Binding-site contacts:
Ligand atom C5 contacts residue MET111 of chain 1.A at 3.7 Å (hydrophobic).
Ligand atom C7 contacts residue THR197 of chain 1.A at 3.5 Å.
Ligand atom C18 contacts residue ASP106 of chain 1.A at 3.4 Å.
Ligand atom C17 contacts residue ASN64 of chain 1.A at 3.9 Å.
Ligand atom C2 contacts residue PHE151 of chain 1.A at 3.7 Å (hydrophobic).
Ligand atom C1 contacts residue LEU120 of chain 1.A at 3.4 Å (hydrophobic).
Ligand atom C17 contacts residue ALA68 of chain 1.A at 3.8 Å (hydrophobic).
Ligand atom C20 contacts residue ASN64 of chain 1.A at 3.8 Å.
Ligand atom C20 contacts residue SER65 of chain 1.A at 3.9 Å.
Ligand atom O22 contacts residue VAL199 of chain 1.A at 3.5 Å.
Ligand atom C21 contacts residue ASN64 of chain 1.A at 3.4 Å.
Ligand atom C11 contacts residue ALA68 of chain 1.A at 3.8 Å (hydrophobic).
Ligand atom C3 contacts residue ASN64 of chain 1.A at 3.9 Å.
Ligand atom C20 contacts residue THR197 of chain 1.A at 3.9 Å.
Ligand atom N9 contacts residue ALA68 of chain 1.A at 3.5 Å.
Ligand atom C3 contacts residue LEU120 of chain 1.A at 3.5 Å (hydrophobic).
Ligand atom O19 contacts residue THR197 of chain 1.A at 3.5 Å.
Ligand atom C11 contacts residue ILE109 of chain 1.A at 3.8 Å (hydrophobic).
Ligand atom O19 contacts residue ASP106 of chain 1.A at 2.5 Å (salt-bridge).
Ligand atom C2 contacts residue ASN64 of chain 1.A at 3.7 Å.
Ligand atom C20 contacts residue ASP106 of chain 1.A at 3.5 Å.
Ligand atom C15 contacts residue ASP67 of chain 1.A at 3.7 Å.
Ligand atom O19 contacts residue ALA68 of chain 1.A at 3.3 Å.
Ligand atom O8 contacts residue THR197 of chain 1.A at 2.6 Å (h-bond).
Ligand atom C6 contacts residue THR197 of chain 1.A at 3.8 Å.
Ligand atom C16 contacts residue ALA68 of chain 1.A at 3.8 Å (hydrophobic).
Ligand atom C18 contacts residue THR197 of chain 1.A at 3.6 Å.
Ligand atom C7 contacts residue ALA68 of chain 1.A at 3.8 Å (hydrophobic).
Ligand atom O8 contacts residue MET111 of chain 1.A at 3.6 Å.
Ligand atom C10 contacts residue GLY110 of chain 1.A at 3.5 Å.
Ligand atom C10 contacts residue ILE109 of chain 1.A at 3.6 Å (hydrophobic).
Ligand atom O22 contacts residue ASN64 of chain 1.A at 3.4 Å.
Ligand atom C4 contacts residue ASN64 of chain 1.A at 3.9 Å.
Ligand atom C3 contacts residue PHE151 of chain 1.A at 3.9 Å (hydrophobic).
Ligand atom C12 contacts residue ILE109 of chain 1.A at 3.5 Å (hydrophobic).
Ligand atom O8 contacts residue GLY110 of chain 1.A at 3.5 Å.
Ligand atom C15 contacts residue ALA68 of chain 1.A at 3.9 Å (hydrophobic).
Ligand atom C1 contacts residue PHE151 of chain 1.A at 3.3 Å (hydrophobic).
Ligand atom C10 contacts residue ALA68 of chain 1.A at 3.8 Å (hydrophobic).
Ligand atom O19 contacts residue SER65 of chain 1.A at 3.8 Å.

Sequence of chain 1.A:
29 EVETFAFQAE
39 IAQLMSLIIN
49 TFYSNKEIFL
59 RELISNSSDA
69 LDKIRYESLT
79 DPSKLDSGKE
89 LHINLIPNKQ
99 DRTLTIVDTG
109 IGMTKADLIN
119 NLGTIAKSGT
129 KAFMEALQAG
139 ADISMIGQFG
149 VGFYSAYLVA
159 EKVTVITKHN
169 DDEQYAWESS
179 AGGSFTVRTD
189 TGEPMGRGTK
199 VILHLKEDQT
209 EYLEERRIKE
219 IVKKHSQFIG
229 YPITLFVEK

A protein and the small-molecule ligand that binds it are described below.
Small molecule (SMILES): CC(C)c1cc(C(=O)N2Cc3ccccc3C2)c(O)cc1O